Binding-site contacts:
Ligand atom C8 contacts residue PRO53 of chain 3.A at 3.8 Å (hydrophobic).
Ligand atom O2 contacts residue PRO53 of chain 3.A at 3.8 Å.
Ligand atom C1 contacts residue GLY123 of chain 3.A at 4.1 Å.
Ligand atom N9 contacts residue PRO53 of chain 3.A at 4.1 Å.
Ligand atom C2 contacts residue PRO50 of chain 3.A at 3.9 Å (hydrophobic).
Ligand atom C1 contacts residue TYR125 of chain 3.A at 3.6 Å (hydrophobic).
Ligand atom CL2 contacts residue ILE121 of chain 3.A at 4.1 Å.
Ligand atom C9 contacts residue PRO53 of chain 3.A at 4.1 Å (hydrophobic).
Ligand atom O2 contacts residue GLY52 of chain 3.A at 4.1 Å.
Ligand atom O2 contacts residue PRO50 of chain 3.A at 3.8 Å.
Ligand atom N2 contacts residue PRO50 of chain 3.A at 4.4 Å.
Ligand atom O9B contacts residue ILE121 of chain 3.A at 4.2 Å.
Ligand atom C1 contacts residue PRO50 of chain 3.A at 4.4 Å (hydrophobic).
Ligand atom CL1 contacts residue PRO53 of chain 3.A at 4.1 Å.
Ligand atom O9B contacts residue PRO53 of chain 3.A at 3.7 Å.
Ligand atom CL2 contacts residue GLY123 of chain 3.A at 3.7 Å.
Ligand atom CL2 contacts residue TYR125 of chain 3.A at 4.1 Å.
Ligand atom CL1 contacts residue GLY123 of chain 3.A at 3.6 Å.
Ligand atom CL1 contacts residue TYR125 of chain 3.A at 3.8 Å.
Ligand atom CL2 contacts residue PRO53 of chain 3.A at 3.5 Å.
Ligand atom N9 contacts residue ILE121 of chain 3.A at 3.9 Å.
Ligand atom CL1 contacts residue GLY52 of chain 3.A at 3.2 Å.
Ligand atom CL1 contacts residue PRO50 of chain 3.A at 4.0 Å.
Ligand atom C4 contacts residue PRO50 of chain 3.A at 4.2 Å (hydrophobic).
Ligand atom O9A contacts residue ILE121 of chain 3.A at 3.1 Å.
Ligand atom O4 contacts residue PRO50 of chain 3.A at 3.5 Å.
Ligand atom CL1 contacts residue ILE51 of chain 3.A at 4.2 Å.
Ligand atom CL2 contacts residue THR98 of chain 3.A at 4.2 Å.
Ligand atom CL1 contacts residue ILE124 of chain 3.A at 3.4 Å.

Sequence of chain 3.A:
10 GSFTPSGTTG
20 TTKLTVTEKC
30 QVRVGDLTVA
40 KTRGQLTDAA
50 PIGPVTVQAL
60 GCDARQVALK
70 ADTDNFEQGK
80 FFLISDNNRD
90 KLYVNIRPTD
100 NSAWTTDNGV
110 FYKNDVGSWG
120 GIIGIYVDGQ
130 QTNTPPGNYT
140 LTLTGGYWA

This protein binds this small molecule.
Small molecule (SMILES): O=C(N[C@H](CO)[C@H](O)c1ccc([N+](=O)[O-])cc1)C(Cl)Cl